Sequence of chain 42.A:
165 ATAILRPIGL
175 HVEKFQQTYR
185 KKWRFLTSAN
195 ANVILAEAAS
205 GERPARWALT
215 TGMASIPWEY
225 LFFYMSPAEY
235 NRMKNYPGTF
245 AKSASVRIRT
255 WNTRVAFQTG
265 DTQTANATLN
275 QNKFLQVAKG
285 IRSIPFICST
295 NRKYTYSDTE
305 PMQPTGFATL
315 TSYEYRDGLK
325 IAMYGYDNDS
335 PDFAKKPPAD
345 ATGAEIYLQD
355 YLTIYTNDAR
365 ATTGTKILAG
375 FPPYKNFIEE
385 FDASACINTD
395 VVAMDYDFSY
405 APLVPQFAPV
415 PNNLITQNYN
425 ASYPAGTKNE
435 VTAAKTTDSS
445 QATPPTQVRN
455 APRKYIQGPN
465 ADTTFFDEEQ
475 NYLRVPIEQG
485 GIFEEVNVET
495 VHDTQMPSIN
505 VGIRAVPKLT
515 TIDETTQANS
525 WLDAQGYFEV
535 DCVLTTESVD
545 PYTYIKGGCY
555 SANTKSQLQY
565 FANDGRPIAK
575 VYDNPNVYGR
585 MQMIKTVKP

Binding-site contacts:
Ligand atom C6 contacts residue DC1 of chain 36.C at 3.5 Å.
Ligand atom N7 contacts residue ARG170 of chain 35.A at 3.8 Å.
Ligand atom O2 contacts residue ARG184 of chain 42.A at 3.7 Å.
Ligand atom C4' contacts residue ARG184 of chain 42.A at 3.4 Å.
Ligand atom C2 contacts residue ILE172 of chain 35.A at 3.8 Å (hydrophobic).
Ligand atom C5 contacts residue ARG170 of chain 35.A at 3.1 Å.
Ligand atom C2 contacts residue DC1 of chain 36.C at 3.5 Å.
Ligand atom O6 contacts residue ARG170 of chain 35.A at 0.9 Å (salt-bridge).
Ligand atom N3 contacts residue ILE172 of chain 35.A at 3.5 Å.
Ligand atom N2 contacts residue ILE172 of chain 35.A at 3.6 Å.
Ligand atom C4 contacts residue LYS379 of chain 36.A at 3.9 Å.
Ligand atom N1 contacts residue DC1 of chain 36.C at 2.9 Å (h-bond).
Ligand atom C2 contacts residue ARG170 of chain 35.A at 3.9 Å.
Ligand atom C4 contacts residue LYS186 of chain 42.A at 3.6 Å.
Ligand atom N4 contacts residue ASN380 of chain 36.A at 3.1 Å (h-bond).
Ligand atom C6 contacts residue LYS186 of chain 42.A at 3.7 Å.
Ligand atom P contacts residue ARG184 of chain 42.A at 2.8 Å.
Ligand atom OP1 contacts residue ARG251 of chain 42.A at 3.4 Å (salt-bridge).
Ligand atom C5 contacts residue LYS186 of chain 42.A at 3.6 Å.
Ligand atom N4 contacts residue LYS186 of chain 42.A at 3.9 Å.
Ligand atom C4 contacts residue ILE172 of chain 35.A at 3.5 Å (hydrophobic).
Ligand atom C5' contacts residue ARG251 of chain 42.A at 3.8 Å.
Ligand atom OP1 contacts residue ARG184 of chain 42.A at 2.5 Å (salt-bridge).
Ligand atom N4 contacts residue LYS379 of chain 36.A at 3.0 Å (salt-bridge).
Ligand atom C6 contacts residue ARG170 of chain 35.A at 1.9 Å.
Ligand atom C5' contacts residue ARG184 of chain 42.A at 3.4 Å.
Ligand atom N4 contacts residue LEU169 of chain 35.A at 3.9 Å.
Ligand atom N2 contacts residue DC1 of chain 36.C at 2.8 Å (h-bond).
Ligand atom N4 contacts residue ILE172 of chain 35.A at 3.7 Å.
Ligand atom C4' contacts residue ARG251 of chain 42.A at 3.8 Å.
Ligand atom O6 contacts residue DC1 of chain 36.C at 2.9 Å (h-bond).
Ligand atom N3 contacts residue LYS186 of chain 42.A at 3.5 Å.
Ligand atom O4' contacts residue ASP535 of chain 42.A at 3.7 Å.
Ligand atom N2 contacts residue PRO171 of chain 35.A at 2.9 Å (h-bond).
Ligand atom N1 contacts residue ARG170 of chain 35.A at 2.5 Å (salt-bridge).
Ligand atom N1 contacts residue PRO171 of chain 35.A at 3.8 Å.
Ligand atom O2 contacts residue LYS185 of chain 42.A at 3.7 Å.
Ligand atom O5' contacts residue ARG184 of chain 42.A at 2.3 Å (salt-bridge).
Ligand atom O3' contacts residue ARG184 of chain 42.A at 3.1 Å (salt-bridge).
Ligand atom C2 contacts residue PRO171 of chain 35.A at 3.6 Å (hydrophobic).

A protein and the small-molecule ligand that binds it are described below.
Small molecule (SMILES): Nc1ccn([C@H]2C[C@H](O[P](=O)(O)OC[C@H]3O[C@@H](n4cnc5c(=O)nc(N)[nH]c54)C[C@@H]3O)[C@@H](COP(=O)=O)O2)c(=O)n1

Sequence of chain 35.A:
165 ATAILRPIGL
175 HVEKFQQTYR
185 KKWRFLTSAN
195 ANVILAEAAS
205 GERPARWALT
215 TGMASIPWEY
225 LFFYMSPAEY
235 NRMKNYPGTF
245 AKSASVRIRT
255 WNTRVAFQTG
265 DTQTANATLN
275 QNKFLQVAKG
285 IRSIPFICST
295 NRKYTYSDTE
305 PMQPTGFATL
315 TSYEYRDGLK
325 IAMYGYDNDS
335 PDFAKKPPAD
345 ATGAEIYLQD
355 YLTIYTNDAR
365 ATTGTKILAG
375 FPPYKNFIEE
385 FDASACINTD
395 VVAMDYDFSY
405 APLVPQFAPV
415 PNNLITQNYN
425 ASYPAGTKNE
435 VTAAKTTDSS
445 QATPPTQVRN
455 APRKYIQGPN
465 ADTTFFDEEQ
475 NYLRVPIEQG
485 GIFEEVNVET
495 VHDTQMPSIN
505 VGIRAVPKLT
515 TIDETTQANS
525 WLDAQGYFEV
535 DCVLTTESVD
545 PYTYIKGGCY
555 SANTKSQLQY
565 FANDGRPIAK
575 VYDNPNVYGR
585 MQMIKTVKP

Sequence of chain 36.A:
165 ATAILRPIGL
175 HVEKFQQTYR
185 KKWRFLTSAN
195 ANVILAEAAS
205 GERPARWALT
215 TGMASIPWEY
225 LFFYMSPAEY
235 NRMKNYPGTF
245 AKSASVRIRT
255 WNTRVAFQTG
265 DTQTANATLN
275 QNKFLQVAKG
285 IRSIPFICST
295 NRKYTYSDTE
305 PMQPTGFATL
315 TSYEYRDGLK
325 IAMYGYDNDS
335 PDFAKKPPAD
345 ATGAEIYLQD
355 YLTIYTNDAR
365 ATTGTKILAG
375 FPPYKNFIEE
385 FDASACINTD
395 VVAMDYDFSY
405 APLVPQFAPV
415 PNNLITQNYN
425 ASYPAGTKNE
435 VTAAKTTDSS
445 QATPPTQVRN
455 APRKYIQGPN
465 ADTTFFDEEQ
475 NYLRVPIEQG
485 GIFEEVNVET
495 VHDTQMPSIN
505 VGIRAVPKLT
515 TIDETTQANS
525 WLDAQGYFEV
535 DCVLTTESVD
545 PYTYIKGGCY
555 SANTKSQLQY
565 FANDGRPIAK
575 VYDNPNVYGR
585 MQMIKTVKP